Binding-site contacts:
Ligand atom C7 contacts residue ASN14 of chain 2.A at 3.5 Å.
Ligand atom C2 contacts residue ASN14 of chain 2.A at 2.5 Å.
Ligand atom C8 contacts residue THR29 of chain 2.A at 3.7 Å.
Ligand atom C8 contacts residue ASN14 of chain 2.A at 3.9 Å.
Ligand atom C7 contacts residue THR16 of chain 2.A at 4.3 Å.
Ligand atom C3 contacts residue ASN14 of chain 2.A at 3.8 Å.
Ligand atom O5 contacts residue ASN14 of chain 2.A at 2.4 Å (h-bond).
Ligand atom N2 contacts residue ASN14 of chain 2.A at 3.1 Å (h-bond).
Ligand atom O7 contacts residue THR16 of chain 2.A at 4.3 Å.
Ligand atom C5 contacts residue ASN14 of chain 2.A at 3.7 Å.
Ligand atom C1 contacts residue ASN14 of chain 2.A at 1.4 Å.
Ligand atom O7 contacts residue ASN14 of chain 2.A at 3.4 Å (h-bond).
Ligand atom C7 contacts residue ASN30 of chain 2.A at 4.3 Å.
Ligand atom C8 contacts residue ASN30 of chain 2.A at 3.3 Å.
Ligand atom C4 contacts residue ASN14 of chain 2.A at 4.2 Å.
Ligand atom C8 contacts residue THR16 of chain 2.A at 3.4 Å.
Ligand atom N2 contacts residue ASN30 of chain 2.A at 4.5 Å.

Sequence of chain 2.A:
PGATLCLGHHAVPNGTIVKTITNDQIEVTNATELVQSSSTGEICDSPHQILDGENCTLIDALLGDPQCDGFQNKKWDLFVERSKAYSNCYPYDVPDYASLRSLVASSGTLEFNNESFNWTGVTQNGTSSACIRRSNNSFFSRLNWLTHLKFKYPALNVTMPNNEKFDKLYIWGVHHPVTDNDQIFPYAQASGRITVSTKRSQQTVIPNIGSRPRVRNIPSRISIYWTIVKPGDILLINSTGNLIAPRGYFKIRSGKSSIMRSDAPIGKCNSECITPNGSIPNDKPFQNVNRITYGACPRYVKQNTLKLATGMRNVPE

A small-molecule ligand and the protein it binds are described below.
Small molecule (SMILES): CC(=O)N[C@@H]1[C@@H](O)[C@H](O)[C@@H](CO)O[C@H]1O